Sequence of chain 26.H:
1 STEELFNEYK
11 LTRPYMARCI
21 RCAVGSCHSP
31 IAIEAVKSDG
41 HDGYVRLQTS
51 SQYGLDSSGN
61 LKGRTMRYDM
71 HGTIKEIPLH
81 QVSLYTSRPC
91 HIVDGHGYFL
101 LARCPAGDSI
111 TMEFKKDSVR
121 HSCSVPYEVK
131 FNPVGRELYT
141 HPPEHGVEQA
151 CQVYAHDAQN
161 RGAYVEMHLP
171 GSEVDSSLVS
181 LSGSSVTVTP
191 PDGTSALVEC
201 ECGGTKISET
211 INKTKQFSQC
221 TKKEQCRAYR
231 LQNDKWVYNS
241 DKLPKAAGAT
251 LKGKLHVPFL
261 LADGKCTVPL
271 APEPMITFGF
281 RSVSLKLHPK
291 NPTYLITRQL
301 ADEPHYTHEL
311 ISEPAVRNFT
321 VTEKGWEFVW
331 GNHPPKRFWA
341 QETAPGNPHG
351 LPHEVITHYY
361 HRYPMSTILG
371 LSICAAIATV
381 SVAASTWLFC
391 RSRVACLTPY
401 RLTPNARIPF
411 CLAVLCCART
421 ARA

This small molecule binds to this protein.
Small molecule (SMILES): CC(=O)N[C@@H]1[C@@H](O)[C@H](O)[C@@H](CO)O[C@H]1O

Binding-site contacts:
Ligand atom C3 contacts residue ASN212 of chain 26.H at 3.8 Å.
Ligand atom O6 contacts residue ASN212 of chain 26.H at 4.3 Å.
Ligand atom O5 contacts residue ASN212 of chain 26.H at 2.4 Å (h-bond).
Ligand atom C4 contacts residue ASN212 of chain 26.H at 4.2 Å.
Ligand atom N2 contacts residue ILE211 of chain 26.H at 4.5 Å.
Ligand atom C1 contacts residue ILE211 of chain 26.H at 4.3 Å (hydrophobic).
Ligand atom C7 contacts residue ASN212 of chain 26.H at 4.0 Å.
Ligand atom C2 contacts residue ASN212 of chain 26.H at 2.5 Å.
Ligand atom C1 contacts residue ASN212 of chain 26.H at 1.4 Å.
Ligand atom C5 contacts residue ASN212 of chain 26.H at 3.7 Å.
Ligand atom N2 contacts residue ASN212 of chain 26.H at 2.9 Å (h-bond).